This protein binds this small molecule.
Small molecule (SMILES): NC(=[NH2+])NCCC[C@H](NC(=O)[C@@H]1CCCN1C(=O)[C@H](N)Cc1ccccc1)[C@H](O)CCl

Binding-site contacts:
Ligand atom NH2 contacts residue ALA200 of chain 1.B at 3.4 Å (h-bond).
Ligand atom O contacts residue TRP227 of chain 1.B at 3.2 Å.
Ligand atom O2 contacts residue GLY203 of chain 1.B at 3.2 Å (h-bond).
Ligand atom CB1 contacts residue LEU96 of chain 1.B at 3.7 Å (hydrophobic).
Ligand atom O1 contacts residue TRP50 of chain 1.B at 3.7 Å.
Ligand atom CD3 contacts residue TRP227 of chain 1.B at 3.6 Å (hydrophobic).
Ligand atom C3 contacts residue HIS43 of chain 1.B at 1.4 Å.
Ligand atom C3 contacts residue SER205 of chain 1.B at 2.4 Å.
Ligand atom CA2 contacts residue HIS43 of chain 1.B at 3.4 Å.
Ligand atom C2 contacts residue SER205 of chain 1.B at 1.4 Å.
Ligand atom NH1 contacts residue ALA200 of chain 1.B at 3.2 Å (h-bond).
Ligand atom NH2 contacts residue GLY228 of chain 1.B at 3.6 Å.
Ligand atom CD2 contacts residue TRP227 of chain 1.B at 3.7 Å (hydrophobic).
Ligand atom CB1 contacts residue HIS43 of chain 1.B at 3.4 Å.
Ligand atom CZ1 contacts residue ASP199 of chain 1.B at 3.7 Å.
Ligand atom C2 contacts residue HIS43 of chain 1.B at 2.6 Å.
Ligand atom NE contacts residue TRP227 of chain 1.B at 3.6 Å.
Ligand atom CA2 contacts residue SER226 of chain 1.B at 3.7 Å.
Ligand atom O contacts residue GLY228 of chain 1.B at 3.0 Å (h-bond).
Ligand atom CA2 contacts residue SER205 of chain 1.B at 2.4 Å.
Ligand atom CA contacts residue GLY228 of chain 1.B at 3.4 Å.
Ligand atom O2 contacts residue SER205 of chain 1.B at 2.3 Å (h-bond).
Ligand atom CB2 contacts residue SER205 of chain 1.B at 2.7 Å.
Ligand atom C1 contacts residue HIS43 of chain 1.B at 3.7 Å.
Ligand atom N2 contacts residue SER226 of chain 1.B at 2.9 Å (h-bond).
Ligand atom O2 contacts residue ASP204 of chain 1.B at 3.7 Å.
Ligand atom CG1 contacts residue TYR47 of chain 1.B at 3.5 Å (hydrophobic).
Ligand atom NH2 contacts residue ASP199 of chain 1.B at 2.9 Å (salt-bridge).
Ligand atom NH1 contacts residue ASP199 of chain 1.B at 2.9 Å (salt-bridge).
Ligand atom CA1 contacts residue LEU96 of chain 1.B at 3.6 Å (hydrophobic).
Ligand atom NH2 contacts residue GLY230 of chain 1.B at 2.9 Å (h-bond).
Ligand atom N contacts residue GLY228 of chain 1.B at 2.7 Å (h-bond).
Ligand atom CZ1 contacts residue ALA200 of chain 1.B at 3.2 Å (hydrophobic).
Ligand atom NE contacts residue GLY228 of chain 1.B at 3.4 Å (h-bond).
Ligand atom N2 contacts residue HIS43 of chain 1.B at 3.1 Å (h-bond).
Ligand atom NH1 contacts residue GLY238 of chain 1.B at 3.6 Å.
Ligand atom C contacts residue GLY228 of chain 1.B at 3.7 Å.
Ligand atom CZ1 contacts residue GLY228 of chain 1.B at 3.6 Å.
Ligand atom CB contacts residue GLY228 of chain 1.B at 3.2 Å.
Ligand atom N2 contacts residue SER205 of chain 1.B at 3.1 Å (h-bond).

Sequence of chain 1.B:
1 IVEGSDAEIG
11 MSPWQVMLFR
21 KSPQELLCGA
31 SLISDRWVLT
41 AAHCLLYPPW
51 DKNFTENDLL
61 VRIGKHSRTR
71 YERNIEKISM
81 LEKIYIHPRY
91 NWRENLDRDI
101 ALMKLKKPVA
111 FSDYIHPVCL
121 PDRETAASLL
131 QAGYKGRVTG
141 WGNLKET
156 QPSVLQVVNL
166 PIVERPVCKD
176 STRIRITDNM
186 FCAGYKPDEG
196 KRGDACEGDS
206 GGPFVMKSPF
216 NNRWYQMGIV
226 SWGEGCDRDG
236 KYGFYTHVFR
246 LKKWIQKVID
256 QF